Sequence of chain 1.B:
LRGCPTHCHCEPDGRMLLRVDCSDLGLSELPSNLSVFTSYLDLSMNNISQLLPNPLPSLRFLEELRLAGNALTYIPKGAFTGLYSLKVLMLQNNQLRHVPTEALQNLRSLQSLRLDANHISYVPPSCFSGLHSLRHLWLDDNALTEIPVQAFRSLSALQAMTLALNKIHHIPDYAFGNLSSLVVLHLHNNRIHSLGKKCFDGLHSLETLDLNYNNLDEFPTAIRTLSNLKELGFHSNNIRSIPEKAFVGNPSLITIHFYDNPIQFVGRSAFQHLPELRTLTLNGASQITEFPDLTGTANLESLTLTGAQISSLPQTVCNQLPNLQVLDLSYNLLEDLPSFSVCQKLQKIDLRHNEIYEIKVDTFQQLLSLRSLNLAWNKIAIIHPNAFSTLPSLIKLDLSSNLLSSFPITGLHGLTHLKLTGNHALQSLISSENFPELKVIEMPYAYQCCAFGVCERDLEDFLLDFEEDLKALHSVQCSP

A protein and the small-molecule ligand that binds it are described below.
Small molecule (SMILES): CC(=O)N[C@H]1[C@H](O[C@H]2[C@H](O)[C@@H](NC(C)=O)CO[C@@H]2CO)O[C@H](CO)[C@@H](O)[C@@H]1O

Binding-site contacts:
Ligand atom C5 contacts residue ASN201 of chain 1.B at 3.7 Å.
Ligand atom N2 contacts residue ARG176 of chain 1.B at 4.0 Å.
Ligand atom C4 contacts residue ASN201 of chain 1.B at 4.2 Å.
Ligand atom C2 contacts residue ARG176 of chain 1.B at 4.0 Å.
Ligand atom C2 contacts residue ASN201 of chain 1.B at 2.4 Å.
Ligand atom C7 contacts residue ASN201 of chain 1.B at 3.3 Å.
Ligand atom C5 contacts residue SER179 of chain 1.B at 4.1 Å.
Ligand atom C1 contacts residue ASN201 of chain 1.B at 1.4 Å.
Ligand atom C8 contacts residue ASN201 of chain 1.B at 4.5 Å.
Ligand atom C3 contacts residue ASN201 of chain 1.B at 3.7 Å.
Ligand atom C8 contacts residue ARG176 of chain 1.B at 3.6 Å.
Ligand atom N2 contacts residue ASN201 of chain 1.B at 2.8 Å (h-bond).
Ligand atom O5 contacts residue SER179 of chain 1.B at 3.6 Å.
Ligand atom O6 contacts residue HIS155 of chain 1.B at 3.8 Å.
Ligand atom O7 contacts residue ASN201 of chain 1.B at 3.4 Å (h-bond).
Ligand atom C6 contacts residue SER179 of chain 1.B at 3.4 Å.
Ligand atom O7 contacts residue ARG176 of chain 1.B at 2.9 Å (salt-bridge).
Ligand atom O5 contacts residue ASN201 of chain 1.B at 2.4 Å (h-bond).
Ligand atom O7 contacts residue SER177 of chain 1.B at 4.1 Å.
Ligand atom O6 contacts residue SER179 of chain 1.B at 3.8 Å.
Ligand atom C1 contacts residue ARG176 of chain 1.B at 3.9 Å.
Ligand atom C7 contacts residue ARG176 of chain 1.B at 3.6 Å.